The protein below binds the small molecule below.
Small molecule (SMILES): CCn1c(=O)c(-c2ccc(-c3cncs3)cc2Cl)cc2cnc(Nc3ccc(N4CCN(C)CC4)cc3)nc21

Sequence of chain 1.A:
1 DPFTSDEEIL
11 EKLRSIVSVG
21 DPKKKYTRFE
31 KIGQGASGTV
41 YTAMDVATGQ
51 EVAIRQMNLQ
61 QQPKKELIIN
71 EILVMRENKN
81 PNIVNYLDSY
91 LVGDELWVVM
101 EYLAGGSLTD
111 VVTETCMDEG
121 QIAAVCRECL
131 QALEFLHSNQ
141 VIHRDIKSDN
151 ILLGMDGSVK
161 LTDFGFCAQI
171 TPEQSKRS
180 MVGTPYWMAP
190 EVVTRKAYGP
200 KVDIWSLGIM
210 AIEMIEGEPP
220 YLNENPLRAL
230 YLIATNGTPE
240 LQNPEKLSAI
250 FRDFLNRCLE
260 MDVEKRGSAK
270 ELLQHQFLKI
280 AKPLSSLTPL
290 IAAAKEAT

Binding-site contacts:
Ligand atom C30 contacts residue ARG55 of chain 1.A at 3.6 Å.
Ligand atom C28 contacts residue ARG55 of chain 1.A at 3.6 Å.
Ligand atom C16 contacts residue TYR102 of chain 1.A at 3.6 Å (hydrophobic).
Ligand atom C18 contacts residue LEU152 of chain 1.A at 3.7 Å (hydrophobic).
Ligand atom N15 contacts residue LEU152 of chain 1.A at 3.5 Å.
Ligand atom C10 contacts residue GLY106 of chain 1.A at 3.6 Å.
Ligand atom C37 contacts residue GLU71 of chain 1.A at 3.3 Å.
Ligand atom S38 contacts residue GLU71 of chain 1.A at 3.2 Å (salt-bridge).
Ligand atom C10 contacts residue TYR102 of chain 1.A at 3.6 Å (hydrophobic).
Ligand atom N15 contacts residue TYR102 of chain 1.A at 3.6 Å.
Ligand atom C33 contacts residue MET100 of chain 1.A at 3.4 Å (hydrophobic).
Ligand atom C19 contacts residue ALA53 of chain 1.A at 3.6 Å (hydrophobic).
Ligand atom C29 contacts residue THR162 of chain 1.A at 3.4 Å.
Ligand atom C20 contacts residue GLU101 of chain 1.A at 3.2 Å.
Ligand atom CL1 contacts residue ARG55 of chain 1.A at 3.4 Å.
Ligand atom C8 contacts residue LEU103 of chain 1.A at 3.4 Å (hydrophobic).
Ligand atom C20 contacts residue LEU152 of chain 1.A at 3.3 Å (hydrophobic).
Ligand atom C9 contacts residue LEU103 of chain 1.A at 3.3 Å (hydrophobic).
Ligand atom C34 contacts residue ILE72 of chain 1.A at 3.6 Å (hydrophobic).
Ligand atom N14 contacts residue TYR102 of chain 1.A at 3.3 Å.
Ligand atom C36 contacts residue GLU71 of chain 1.A at 3.6 Å.
Ligand atom C29 contacts residue ARG55 of chain 1.A at 3.6 Å.
Ligand atom O27 contacts residue ARG55 of chain 1.A at 2.9 Å (salt-bridge).
Ligand atom C28 contacts residue MET100 of chain 1.A at 3.6 Å (hydrophobic).
Ligand atom C8 contacts residue TYR102 of chain 1.A at 3.6 Å (hydrophobic).
Ligand atom C19 contacts residue LEU152 of chain 1.A at 3.5 Å (hydrophobic).
Ligand atom C2 contacts residue ASP110 of chain 1.A at 3.4 Å.
Ligand atom N14 contacts residue LEU103 of chain 1.A at 2.9 Å (h-bond).
Ligand atom C34 contacts residue GLU71 of chain 1.A at 3.4 Å.
Ligand atom C32 contacts residue ARG55 of chain 1.A at 3.5 Å.
Ligand atom C9 contacts residue TYR102 of chain 1.A at 3.2 Å (hydrophobic).
Ligand atom C36 contacts residue ARG55 of chain 1.A at 3.3 Å.
Ligand atom C31 contacts residue ARG55 of chain 1.A at 3.6 Å.
Ligand atom C7 contacts residue THR297 of chain 1.A at 3.6 Å.
Ligand atom C1 contacts residue THR297 of chain 1.A at 3.5 Å.
Ligand atom C32 contacts residue MET100 of chain 1.A at 3.5 Å (hydrophobic).
Ligand atom C37 contacts residue VAL98 of chain 1.A at 3.6 Å (hydrophobic).
Ligand atom C16 contacts residue LEU152 of chain 1.A at 3.7 Å (hydrophobic).
Ligand atom N15 contacts residue LEU103 of chain 1.A at 2.9 Å (h-bond).
Ligand atom C33 contacts residue ARG55 of chain 1.A at 3.6 Å.